This protein binds this small molecule.
Small molecule (SMILES): CC[C@@H]1C[C@@]2(C)C=C(C)[C@@H](C)C[C@]23NC(=O)C(=C3O)C(=O)[C@@]2(C)[C@@H]3CCC[C@H](O)[C@H]3C=C[C@H]2C[C@H]1O

Binding-site contacts:
Ligand atom C19 contacts residue ILE20 of chain 1.A at 4.2 Å (hydrophobic).
Ligand atom C31 contacts residue TYR95 of chain 1.A at 3.6 Å (hydrophobic).
Ligand atom C02 contacts residue SER135 of chain 1.A at 3.8 Å.
Ligand atom C28 contacts residue ILE137 of chain 1.A at 3.9 Å (hydrophobic).
Ligand atom C19 contacts residue VAL42 of chain 1.A at 3.8 Å (hydrophobic).
Ligand atom O24 contacts residue GLN75 of chain 1.A at 3.0 Å (h-bond).
Ligand atom C25 contacts residue GLN75 of chain 1.A at 3.8 Å.
Ligand atom C20 contacts residue ILE65 of chain 1.A at 4.0 Å (hydrophobic).
Ligand atom C32 contacts residue LEU124 of chain 1.A at 3.9 Å (hydrophobic).
Ligand atom C32 contacts residue TYR95 of chain 1.A at 3.2 Å (hydrophobic).
Ligand atom C35 contacts residue LEU126 of chain 1.A at 4.0 Å (hydrophobic).
Ligand atom C21 contacts residue SER40 of chain 1.A at 4.2 Å.
Ligand atom N36 contacts residue ILE137 of chain 1.A at 3.9 Å.
Ligand atom O23 contacts residue PRO35 of chain 1.C at 3.9 Å.
Ligand atom C14 contacts residue MET97 of chain 1.A at 3.9 Å (hydrophobic).
Ligand atom C21 contacts residue ILE65 of chain 1.A at 3.8 Å (hydrophobic).
Ligand atom C29 contacts residue LEU124 of chain 1.A at 3.9 Å (hydrophobic).
Ligand atom C09 contacts residue LEU126 of chain 1.A at 3.9 Å (hydrophobic).
Ligand atom C30 contacts residue PHE44 of chain 1.A at 3.9 Å (hydrophobic).
Ligand atom O24 contacts residue VAL42 of chain 1.A at 3.7 Å.
Ligand atom C14 contacts residue GLN75 of chain 1.A at 3.9 Å.
Ligand atom C35 contacts residue ILE137 of chain 1.A at 3.9 Å (hydrophobic).
Ligand atom O10 contacts residue THR100 of chain 1.A at 3.4 Å (h-bond).
Ligand atom C04 contacts residue VAL42 of chain 1.A at 4.1 Å (hydrophobic).
Ligand atom O01 contacts residue SER135 of chain 1.A at 2.8 Å (h-bond).
Ligand atom C06 contacts residue ARG129 of chain 1.A at 4.1 Å.
Ligand atom O10 contacts residue LEU126 of chain 1.A at 3.2 Å.
Ligand atom O01 contacts residue THR18 of chain 1.A at 3.8 Å.
Ligand atom C12 contacts residue LEU126 of chain 1.A at 4.1 Å (hydrophobic).
Ligand atom C14 contacts residue LYS104 of chain 1.A at 3.8 Å.
Ligand atom C30 contacts residue TYR95 of chain 1.A at 4.1 Å (hydrophobic).
Ligand atom C13 contacts residue THR100 of chain 1.A at 3.8 Å.
Ligand atom O23 contacts residue ILE36 of chain 1.C at 4.0 Å.
Ligand atom C06 contacts residue ILE20 of chain 1.A at 3.7 Å (hydrophobic).
Ligand atom C04 contacts residue GLN75 of chain 1.A at 4.0 Å.
Ligand atom N36 contacts residue SER135 of chain 1.A at 4.2 Å.
Ligand atom C14 contacts residue TYR95 of chain 1.A at 3.5 Å (hydrophobic).
Ligand atom C33 contacts residue TYR95 of chain 1.A at 4.0 Å (hydrophobic).
Ligand atom O26 contacts residue TYR95 of chain 1.A at 3.0 Å (h-bond).
Ligand atom O26 contacts residue GLN75 of chain 1.A at 2.5 Å (h-bond).

Sequence of chain 1.A:
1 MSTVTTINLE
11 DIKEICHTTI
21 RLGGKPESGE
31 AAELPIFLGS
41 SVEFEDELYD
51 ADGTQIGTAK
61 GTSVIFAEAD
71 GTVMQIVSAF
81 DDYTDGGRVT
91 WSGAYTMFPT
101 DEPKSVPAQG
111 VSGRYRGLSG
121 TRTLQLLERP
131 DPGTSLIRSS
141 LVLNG

Sequence of chain 1.C:
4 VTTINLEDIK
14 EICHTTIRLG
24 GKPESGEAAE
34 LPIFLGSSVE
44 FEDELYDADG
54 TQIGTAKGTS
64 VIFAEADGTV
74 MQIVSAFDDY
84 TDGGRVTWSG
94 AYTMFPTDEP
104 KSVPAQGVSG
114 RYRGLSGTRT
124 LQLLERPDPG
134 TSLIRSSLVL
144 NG